This small molecule binds to this protein.
Small molecule (SMILES): [H]/N=C(/N)c1cc(-c2cccc(NC(=O)C(C)(C)Oc3ccc(C(C)=O)cc3)c2)cs1

Sequence of chain 2.B:
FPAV

Binding-site contacts:
Ligand atom C24 contacts residue ILE224 of chain 2.A at 4.0 Å (hydrophobic).
Ligand atom C11 contacts residue ASN47 of chain 2.A at 4.3 Å.
Ligand atom C20 contacts residue VAL5 of chain 2.B at 4.0 Å (hydrophobic).
Ligand atom S30 contacts residue GLU44 of chain 2.A at 3.7 Å.
Ligand atom C21 contacts residue LYS127 of chain 2.A at 3.8 Å.
Ligand atom C04 contacts residue ASN47 of chain 2.A at 4.3 Å.
Ligand atom C21 contacts residue PHE124 of chain 2.A at 4.4 Å (hydrophobic).
Ligand atom C09 contacts residue CSO43 of chain 2.A at 3.8 Å.
Ligand atom S30 contacts residue ASN47 of chain 2.A at 4.1 Å.
Ligand atom C07 contacts residue ASN47 of chain 2.A at 3.7 Å.
Ligand atom C17 contacts residue ILE224 of chain 2.A at 4.3 Å (hydrophobic).
Ligand atom C25 contacts residue PRO172 of chain 2.A at 4.0 Å (hydrophobic).
Ligand atom O16 contacts residue ILE224 of chain 2.A at 4.3 Å.
Ligand atom C29 contacts residue ASN47 of chain 2.A at 3.6 Å.
Ligand atom C25 contacts residue ILE224 of chain 2.A at 3.3 Å (hydrophobic).
Ligand atom C24 contacts residue VAL5 of chain 2.B at 3.9 Å (hydrophobic).
Ligand atom C22 contacts residue LYS127 of chain 2.A at 4.0 Å.
Ligand atom N01 contacts residue VAL51 of chain 2.A at 3.9 Å.
Ligand atom O23 contacts residue VAL5 of chain 2.B at 3.7 Å.
Ligand atom N03 contacts residue GLU19 of chain 2.A at 2.7 Å (salt-bridge).
Ligand atom C25 contacts residue VAL5 of chain 2.B at 4.3 Å (hydrophobic).
Ligand atom N01 contacts residue GLU19 of chain 2.A at 2.7 Å (salt-bridge).
Ligand atom C10 contacts residue ASN47 of chain 2.A at 4.3 Å.
Ligand atom C18 contacts residue VAL5 of chain 2.B at 4.4 Å (hydrophobic).
Ligand atom C05 contacts residue ASN47 of chain 2.A at 4.0 Å.
Ligand atom C08 contacts residue ASN47 of chain 2.A at 3.6 Å.
Ligand atom O23 contacts residue LYS127 of chain 2.A at 2.8 Å (salt-bridge).
Ligand atom C15 contacts residue LEU223 of chain 2.A at 3.6 Å (hydrophobic).
Ligand atom C28 contacts residue ASN47 of chain 2.A at 4.0 Å.
Ligand atom N03 contacts residue LEU48 of chain 2.A at 3.4 Å.
Ligand atom C24 contacts residue PRO172 of chain 2.A at 3.6 Å (hydrophobic).
Ligand atom C29 contacts residue GLU44 of chain 2.A at 4.1 Å.
Ligand atom C08 contacts residue CSO43 of chain 2.A at 3.5 Å.
Ligand atom C22 contacts residue ILE173 of chain 2.A at 3.7 Å (hydrophobic).
Ligand atom C09 contacts residue ASN47 of chain 2.A at 4.0 Å.
Ligand atom C19 contacts residue VAL5 of chain 2.B at 3.8 Å (hydrophobic).
Ligand atom C02 contacts residue GLU19 of chain 2.A at 3.5 Å.
Ligand atom C02 contacts residue LEU48 of chain 2.A at 4.1 Å (hydrophobic).
Ligand atom C06 contacts residue ASN47 of chain 2.A at 3.6 Å.
Ligand atom C22 contacts residue PHE124 of chain 2.A at 3.6 Å (hydrophobic).

Sequence of chain 2.A:
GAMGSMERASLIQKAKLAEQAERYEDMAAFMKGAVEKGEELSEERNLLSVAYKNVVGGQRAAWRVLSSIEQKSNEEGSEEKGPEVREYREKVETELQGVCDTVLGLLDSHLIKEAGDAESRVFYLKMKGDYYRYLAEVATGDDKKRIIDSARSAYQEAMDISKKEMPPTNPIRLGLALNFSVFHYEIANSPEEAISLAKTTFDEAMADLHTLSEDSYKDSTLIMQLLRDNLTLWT